Sequence of chain 1.B:
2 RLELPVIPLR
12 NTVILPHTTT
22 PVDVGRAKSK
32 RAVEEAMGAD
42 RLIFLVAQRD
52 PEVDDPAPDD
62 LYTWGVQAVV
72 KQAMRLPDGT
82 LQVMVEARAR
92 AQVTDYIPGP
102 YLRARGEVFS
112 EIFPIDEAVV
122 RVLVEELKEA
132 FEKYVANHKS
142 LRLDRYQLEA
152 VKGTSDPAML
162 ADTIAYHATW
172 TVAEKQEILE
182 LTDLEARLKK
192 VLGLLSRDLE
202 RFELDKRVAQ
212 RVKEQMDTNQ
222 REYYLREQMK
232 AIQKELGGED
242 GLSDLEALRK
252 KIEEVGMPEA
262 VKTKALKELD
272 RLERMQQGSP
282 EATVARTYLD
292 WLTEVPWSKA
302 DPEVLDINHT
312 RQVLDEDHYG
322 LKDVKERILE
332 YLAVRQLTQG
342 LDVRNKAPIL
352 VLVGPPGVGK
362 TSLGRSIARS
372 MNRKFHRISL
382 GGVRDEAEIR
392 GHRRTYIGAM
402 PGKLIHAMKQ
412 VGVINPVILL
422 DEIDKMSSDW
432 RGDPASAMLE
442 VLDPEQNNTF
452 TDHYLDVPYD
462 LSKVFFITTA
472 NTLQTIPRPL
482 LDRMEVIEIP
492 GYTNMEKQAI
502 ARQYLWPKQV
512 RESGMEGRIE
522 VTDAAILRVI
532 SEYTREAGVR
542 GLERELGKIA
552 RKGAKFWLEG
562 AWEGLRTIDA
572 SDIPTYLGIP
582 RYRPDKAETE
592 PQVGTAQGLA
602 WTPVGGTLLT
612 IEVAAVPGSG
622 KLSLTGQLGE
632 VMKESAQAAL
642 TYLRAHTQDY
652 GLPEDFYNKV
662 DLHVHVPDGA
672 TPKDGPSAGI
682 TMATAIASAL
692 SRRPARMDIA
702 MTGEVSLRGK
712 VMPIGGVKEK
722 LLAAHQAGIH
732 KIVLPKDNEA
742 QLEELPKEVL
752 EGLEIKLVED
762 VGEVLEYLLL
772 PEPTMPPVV

Sequence of chain 1.C:
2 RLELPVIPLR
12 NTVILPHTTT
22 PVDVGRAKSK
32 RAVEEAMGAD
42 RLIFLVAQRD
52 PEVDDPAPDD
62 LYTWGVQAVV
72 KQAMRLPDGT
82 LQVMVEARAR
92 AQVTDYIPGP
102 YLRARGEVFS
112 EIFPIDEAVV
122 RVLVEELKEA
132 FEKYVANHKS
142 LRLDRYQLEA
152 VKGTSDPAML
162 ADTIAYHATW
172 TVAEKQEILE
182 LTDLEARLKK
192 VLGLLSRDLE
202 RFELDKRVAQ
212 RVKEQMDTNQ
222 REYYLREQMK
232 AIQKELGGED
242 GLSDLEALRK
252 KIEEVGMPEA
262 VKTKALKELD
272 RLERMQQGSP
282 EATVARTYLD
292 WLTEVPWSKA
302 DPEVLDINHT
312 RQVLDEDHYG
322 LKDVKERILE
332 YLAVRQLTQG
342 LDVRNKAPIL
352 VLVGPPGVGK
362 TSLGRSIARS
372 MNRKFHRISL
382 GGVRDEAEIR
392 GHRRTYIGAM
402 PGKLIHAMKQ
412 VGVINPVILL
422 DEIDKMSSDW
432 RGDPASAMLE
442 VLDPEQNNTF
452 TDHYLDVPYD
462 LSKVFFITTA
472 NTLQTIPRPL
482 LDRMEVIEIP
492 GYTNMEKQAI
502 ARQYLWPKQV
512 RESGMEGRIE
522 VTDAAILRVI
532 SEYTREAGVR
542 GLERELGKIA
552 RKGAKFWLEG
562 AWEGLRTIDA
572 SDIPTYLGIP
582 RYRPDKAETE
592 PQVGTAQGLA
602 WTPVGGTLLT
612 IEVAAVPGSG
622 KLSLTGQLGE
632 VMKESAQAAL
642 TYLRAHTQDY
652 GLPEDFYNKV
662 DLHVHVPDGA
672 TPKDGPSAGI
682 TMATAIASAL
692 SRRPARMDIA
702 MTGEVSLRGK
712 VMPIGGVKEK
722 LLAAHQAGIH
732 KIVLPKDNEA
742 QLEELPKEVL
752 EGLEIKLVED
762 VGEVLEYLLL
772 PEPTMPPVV

Binding-site contacts:
Ligand atom O2A contacts residue GLY360 of chain 1.B at 3.2 Å.
Ligand atom O2A contacts residue THR362 of chain 1.B at 3.5 Å (h-bond).
Ligand atom N6 contacts residue HIS319 of chain 1.B at 3.8 Å.
Ligand atom C2 contacts residue TYR493 of chain 1.B at 3.2 Å (hydrophobic).
Ligand atom C5' contacts residue GLY358 of chain 1.B at 3.4 Å.
Ligand atom PG contacts residue ARG484 of chain 1.C at 3.7 Å.
Ligand atom O3G contacts residue ASN472 of chain 1.B at 3.3 Å (h-bond).
Ligand atom O3G contacts residue LYS361 of chain 1.B at 3.7 Å.
Ligand atom O1A contacts residue THR362 of chain 1.B at 3.8 Å.
Ligand atom O2A contacts residue LYS361 of chain 1.B at 3.2 Å (salt-bridge).
Ligand atom O3' contacts residue GLU446 of chain 1.C at 3.5 Å.
Ligand atom N6 contacts residue TYR320 of chain 1.B at 3.0 Å (h-bond).
Ligand atom PA contacts residue ARG541 of chain 1.B at 3.5 Å.
Ligand atom PB contacts residue VAL359 of chain 1.B at 3.2 Å.
Ligand atom O4' contacts residue VAL540 of chain 1.B at 3.8 Å.
Ligand atom O3A contacts residue VAL359 of chain 1.B at 3.0 Å (h-bond).
Ligand atom O3G contacts residue GLU423 of chain 1.B at 3.5 Å (salt-bridge).
Ligand atom O3A contacts residue ARG541 of chain 1.B at 3.2 Å (salt-bridge).
Ligand atom O2A contacts residue SER363 of chain 1.B at 3.4 Å (h-bond).
Ligand atom C2 contacts residue GLY360 of chain 1.B at 3.4 Å.
Ligand atom C2' contacts residue SER363 of chain 1.B at 3.7 Å.
Ligand atom N1 contacts residue TYR493 of chain 1.B at 2.9 Å (h-bond).
Ligand atom O5' contacts residue ARG541 of chain 1.B at 3.4 Å (salt-bridge).
Ligand atom O2B contacts residue VAL359 of chain 1.B at 2.2 Å (h-bond).
Ligand atom O3B contacts residue GLY358 of chain 1.B at 3.3 Å (h-bond).
Ligand atom O2A contacts residue VAL359 of chain 1.B at 3.3 Å (h-bond).
Ligand atom S1G contacts residue ARG541 of chain 1.B at 3.0 Å (salt-bridge).
Ligand atom O2G contacts residue THR362 of chain 1.B at 3.6 Å.
Ligand atom O2G contacts residue GLU423 of chain 1.B at 3.7 Å.
Ligand atom N3 contacts residue GLY360 of chain 1.B at 3.6 Å.
Ligand atom O3B contacts residue LYS361 of chain 1.B at 3.7 Å.
Ligand atom PB contacts residue THR362 of chain 1.B at 3.9 Å.
Ligand atom N6 contacts residue ILE501 of chain 1.B at 3.8 Å.
Ligand atom PA contacts residue VAL359 of chain 1.B at 3.7 Å.
Ligand atom O1A contacts residue ARG541 of chain 1.B at 3.2 Å (salt-bridge).
Ligand atom O1B contacts residue THR362 of chain 1.B at 2.5 Å (h-bond).
Ligand atom O2G contacts residue ARG484 of chain 1.C at 3.2 Å (salt-bridge).
Ligand atom O2B contacts residue LYS361 of chain 1.B at 2.9 Å (salt-bridge).
Ligand atom O2B contacts residue THR362 of chain 1.B at 3.7 Å.
Ligand atom S1G contacts residue ARG484 of chain 1.C at 3.1 Å (salt-bridge).

A small-molecule ligand and the protein it binds are described below.
Small molecule (SMILES): Nc1ncnc2c1ncn2[C@@H]1O[C@H](COP(=O)(O)OP(=O)(O)OP(O)(O)=S)[C@@H](O)[C@H]1O